Sequence of chain 1.A:
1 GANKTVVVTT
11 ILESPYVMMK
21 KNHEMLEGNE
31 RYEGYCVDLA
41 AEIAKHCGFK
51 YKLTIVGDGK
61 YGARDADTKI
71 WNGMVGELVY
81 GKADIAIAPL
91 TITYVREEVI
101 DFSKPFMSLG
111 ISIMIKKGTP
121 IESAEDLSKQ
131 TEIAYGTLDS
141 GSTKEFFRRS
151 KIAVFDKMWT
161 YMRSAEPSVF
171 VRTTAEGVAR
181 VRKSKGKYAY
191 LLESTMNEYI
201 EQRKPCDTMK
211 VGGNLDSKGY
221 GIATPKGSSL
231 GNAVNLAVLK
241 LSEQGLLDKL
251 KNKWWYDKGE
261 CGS

Binding-site contacts:
Ligand atom SAN contacts residue GLY219 of chain 1.A at 4.0 Å.
Ligand atom CAH contacts residue SER242 of chain 1.B at 3.7 Å.
Ligand atom NAM contacts residue PRO105 of chain 1.B at 3.6 Å.
Ligand atom CAL contacts residue LYS218 of chain 1.A at 3.5 Å.
Ligand atom OAC contacts residue LYS104 of chain 1.B at 3.5 Å.
Ligand atom OAC contacts residue ILE92 of chain 1.A at 3.7 Å.
Ligand atom CAE contacts residue SER108 of chain 1.A at 3.7 Å.
Ligand atom CAA contacts residue PRO105 of chain 1.B at 3.6 Å (hydrophobic).
Ligand atom CAH contacts residue PRO105 of chain 1.B at 3.4 Å (hydrophobic).
Ligand atom CAD contacts residue LYS218 of chain 1.A at 3.3 Å.
Ligand atom CAG contacts residue SER217 of chain 1.A at 3.3 Å.
Ligand atom NAI contacts residue PRO105 of chain 1.B at 4.0 Å.
Ligand atom CAE contacts residue LYS218 of chain 1.A at 3.2 Å.
Ligand atom NAI contacts residue PRO105 of chain 1.A at 3.3 Å.
Ligand atom OAB contacts residue LYS218 of chain 1.A at 3.6 Å.
Ligand atom CAE contacts residue 3C21 of chain 1.M at 3.7 Å.
Ligand atom NAI contacts residue LYS218 of chain 1.A at 3.4 Å.
Ligand atom CAD contacts residue SER108 of chain 1.B at 3.5 Å.
Ligand atom NAM contacts residue SER217 of chain 1.A at 3.5 Å (h-bond).
Ligand atom CAK contacts residue SER217 of chain 1.A at 4.0 Å.
Ligand atom CAL contacts residue PRO105 of chain 1.B at 3.8 Å (hydrophobic).
Ligand atom CAL contacts residue GLY219 of chain 1.A at 3.6 Å.
Ligand atom NAM contacts residue LYS218 of chain 1.A at 3.9 Å.
Ligand atom CAD contacts residue SER108 of chain 1.A at 3.5 Å.
Ligand atom OAB contacts residue ILE92 of chain 1.A at 3.8 Å.
Ligand atom NAI contacts residue GLY219 of chain 1.A at 3.2 Å (h-bond).
Ligand atom CAH contacts residue SER217 of chain 1.A at 3.8 Å.
Ligand atom CAF contacts residue SER217 of chain 1.A at 3.7 Å.
Ligand atom CAA contacts residue MET107 of chain 1.B at 3.5 Å (hydrophobic).
Ligand atom NAJ contacts residue PRO105 of chain 1.B at 3.0 Å (h-bond).
Ligand atom CAF contacts residue LYS218 of chain 1.A at 3.7 Å.
Ligand atom CAE contacts residue GLY219 of chain 1.A at 3.6 Å.
Ligand atom OAB contacts residue GLY219 of chain 1.A at 3.3 Å (h-bond).
Ligand atom CAF contacts residue SER108 of chain 1.B at 3.5 Å.
Ligand atom CAD contacts residue 3C21 of chain 1.M at 3.5 Å.
Ligand atom CAE contacts residue PRO105 of chain 1.A at 3.6 Å (hydrophobic).
Ligand atom CAK contacts residue LYS218 of chain 1.A at 3.6 Å.
Ligand atom NAJ contacts residue LEU239 of chain 1.B at 4.0 Å.
Ligand atom OAC contacts residue PRO105 of chain 1.B at 3.3 Å.
Ligand atom CAA contacts residue PHE106 of chain 1.B at 3.4 Å (hydrophobic).

Sequence of chain 1.B:
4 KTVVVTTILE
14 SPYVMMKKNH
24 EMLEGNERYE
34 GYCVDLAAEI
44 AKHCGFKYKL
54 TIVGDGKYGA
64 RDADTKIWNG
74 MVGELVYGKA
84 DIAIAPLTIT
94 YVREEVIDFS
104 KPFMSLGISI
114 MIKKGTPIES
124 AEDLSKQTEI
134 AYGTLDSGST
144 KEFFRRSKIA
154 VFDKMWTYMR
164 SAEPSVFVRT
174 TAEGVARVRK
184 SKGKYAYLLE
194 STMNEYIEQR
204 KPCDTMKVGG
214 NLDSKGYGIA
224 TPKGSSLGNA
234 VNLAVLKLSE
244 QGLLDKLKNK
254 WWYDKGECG

This protein binds this small molecule.
Small molecule (SMILES): CCN1CNS(=O)(=O)c2ncccc21